Sequence of chain 26.Q:
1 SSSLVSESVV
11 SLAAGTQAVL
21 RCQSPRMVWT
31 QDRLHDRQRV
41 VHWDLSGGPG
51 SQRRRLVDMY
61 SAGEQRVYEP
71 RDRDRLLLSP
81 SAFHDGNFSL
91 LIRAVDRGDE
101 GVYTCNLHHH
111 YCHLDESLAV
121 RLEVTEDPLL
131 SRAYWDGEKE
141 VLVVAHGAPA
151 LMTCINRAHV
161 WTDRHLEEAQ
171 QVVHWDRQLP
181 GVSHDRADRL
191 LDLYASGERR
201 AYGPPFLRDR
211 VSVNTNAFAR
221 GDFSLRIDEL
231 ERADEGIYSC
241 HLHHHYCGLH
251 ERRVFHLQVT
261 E

The protein below binds the small molecule below.
Small molecule (SMILES): CC(=O)N[C@@H]1[C@@H](O)[C@H](O)[C@@H](CO)O[C@H]1O

Binding-site contacts:
Ligand atom C4 contacts residue ASN87 of chain 26.Q at 4.2 Å.
Ligand atom O4 contacts residue LEU151 of chain 26.Q at 3.7 Å.
Ligand atom O5 contacts residue ASN87 of chain 26.Q at 2.3 Å (h-bond).
Ligand atom O5 contacts residue SER89 of chain 26.Q at 4.1 Å.
Ligand atom O7 contacts residue ASN87 of chain 26.Q at 3.9 Å.
Ligand atom O6 contacts residue LEU151 of chain 26.Q at 3.4 Å.
Ligand atom C5 contacts residue ASN87 of chain 26.Q at 3.7 Å.
Ligand atom C5 contacts residue SER89 of chain 26.Q at 4.3 Å.
Ligand atom C1 contacts residue ASN87 of chain 26.Q at 1.4 Å.
Ligand atom O7 contacts residue ASP85 of chain 26.Q at 4.3 Å.
Ligand atom C1 contacts residue SER89 of chain 26.Q at 4.5 Å.
Ligand atom C6 contacts residue LEU151 of chain 26.Q at 3.8 Å (hydrophobic).
Ligand atom C7 contacts residue ASN87 of chain 26.Q at 3.6 Å.
Ligand atom N2 contacts residue ASN87 of chain 26.Q at 2.9 Å (h-bond).
Ligand atom O5 contacts residue SER79 of chain 26.Q at 4.4 Å.
Ligand atom C5 contacts residue LEU151 of chain 26.Q at 4.1 Å (hydrophobic).
Ligand atom C2 contacts residue ASN87 of chain 26.Q at 2.4 Å.
Ligand atom C3 contacts residue ASN87 of chain 26.Q at 3.7 Å.
Ligand atom C4 contacts residue LEU151 of chain 26.Q at 4.4 Å (hydrophobic).